Binding-site contacts:
Ligand atom C8 contacts residue GLY69 of chain 1.A at 3.4 Å.
Ligand atom O1 contacts residue ARG160 of chain 1.A at 2.7 Å (salt-bridge).
Ligand atom O1 contacts residue PRO159 of chain 1.A at 3.8 Å.
Ligand atom C7 contacts residue GOL1 of chain 1.D at 3.4 Å.
Ligand atom C3 contacts residue HIS118 of chain 1.A at 4.1 Å.
Ligand atom O7 contacts residue HIS216 of chain 1.A at 3.4 Å.
Ligand atom C5 contacts residue GOL1 of chain 1.D at 3.8 Å.
Ligand atom O3 contacts residue LEU214 of chain 1.A at 3.9 Å.
Ligand atom N2 contacts residue GOL1 of chain 1.D at 3.8 Å.
Ligand atom N2 contacts residue HIS122 of chain 1.A at 3.8 Å.
Ligand atom O5 contacts residue GOL1 of chain 1.D at 3.0 Å (h-bond).
Ligand atom C8 contacts residue ASN68 of chain 1.A at 4.0 Å.
Ligand atom O4 contacts residue ASP67 of chain 1.A at 4.0 Å.
Ligand atom C8 contacts residue HIS118 of chain 1.A at 3.8 Å.
Ligand atom O1 contacts residue HIS122 of chain 1.A at 2.9 Å (h-bond).
Ligand atom C4 contacts residue ASP67 of chain 1.A at 4.1 Å.
Ligand atom C6 contacts residue GOL1 of chain 1.D at 3.5 Å.
Ligand atom O4 contacts residue LEU214 of chain 1.A at 3.7 Å.
Ligand atom C3 contacts residue ASP67 of chain 1.A at 3.0 Å.
Ligand atom N2 contacts residue HIS118 of chain 1.A at 3.1 Å (h-bond).
Ligand atom O3 contacts residue ASP67 of chain 1.A at 2.2 Å (salt-bridge).
Ligand atom C1 contacts residue HIS122 of chain 1.A at 3.5 Å.
Ligand atom C7 contacts residue ASP67 of chain 1.A at 4.0 Å.
Ligand atom C1 contacts residue GOL1 of chain 1.D at 3.7 Å.
Ligand atom N2 contacts residue ASP67 of chain 1.A at 3.8 Å.
Ligand atom C6 contacts residue ARG160 of chain 1.A at 3.9 Å.
Ligand atom O7 contacts residue GOL1 of chain 1.D at 2.6 Å (h-bond).
Ligand atom O6 contacts residue GOL1 of chain 1.D at 2.9 Å (h-bond).
Ligand atom C2 contacts residue HIS118 of chain 1.A at 4.0 Å.
Ligand atom C2 contacts residue GOL1 of chain 1.D at 3.4 Å.
Ligand atom C1 contacts residue ARG160 of chain 1.A at 3.8 Å.
Ligand atom C5 contacts residue ARG160 of chain 1.A at 3.8 Å.
Ligand atom O4 contacts residue TRP181 of chain 1.A at 3.8 Å.
Ligand atom O5 contacts residue ARG160 of chain 1.A at 3.6 Å.
Ligand atom C3 contacts residue HIS216 of chain 1.A at 3.9 Å.
Ligand atom O3 contacts residue HIS216 of chain 1.A at 2.9 Å (h-bond).
Ligand atom O1 contacts residue HIS118 of chain 1.A at 3.5 Å (h-bond).
Ligand atom C2 contacts residue ASP67 of chain 1.A at 4.0 Å.
Ligand atom C7 contacts residue HIS118 of chain 1.A at 4.0 Å.
Ligand atom O1 contacts residue GLY161 of chain 1.A at 3.9 Å.

Sequence of chain 1.A:
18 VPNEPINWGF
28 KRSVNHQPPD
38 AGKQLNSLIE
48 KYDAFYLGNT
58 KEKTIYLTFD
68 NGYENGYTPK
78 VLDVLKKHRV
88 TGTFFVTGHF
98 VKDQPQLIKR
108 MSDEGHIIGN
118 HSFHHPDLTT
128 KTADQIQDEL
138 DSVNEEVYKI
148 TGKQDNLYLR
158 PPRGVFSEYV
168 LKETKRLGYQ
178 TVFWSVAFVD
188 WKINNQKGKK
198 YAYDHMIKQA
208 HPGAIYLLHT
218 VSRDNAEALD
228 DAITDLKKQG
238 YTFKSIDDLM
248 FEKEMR

The protein below binds the small molecule below.
Small molecule (SMILES): CC(=O)N[C@@H]1[C@@H](O)[C@H](O)[C@@H](CO)O[C@@H]1O